Sequence of chain 1.A:
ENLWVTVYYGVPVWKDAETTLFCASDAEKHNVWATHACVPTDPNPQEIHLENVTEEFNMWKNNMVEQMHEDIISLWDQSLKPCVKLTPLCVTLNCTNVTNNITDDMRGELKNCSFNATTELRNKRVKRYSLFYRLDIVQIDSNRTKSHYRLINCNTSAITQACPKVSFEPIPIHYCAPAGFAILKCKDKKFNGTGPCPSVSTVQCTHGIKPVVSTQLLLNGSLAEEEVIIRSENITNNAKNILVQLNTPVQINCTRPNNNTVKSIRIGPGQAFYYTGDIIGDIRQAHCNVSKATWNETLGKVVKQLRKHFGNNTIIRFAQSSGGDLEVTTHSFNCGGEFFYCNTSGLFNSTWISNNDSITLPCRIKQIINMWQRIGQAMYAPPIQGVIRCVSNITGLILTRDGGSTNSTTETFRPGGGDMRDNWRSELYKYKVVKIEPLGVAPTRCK

The small molecule below binds the protein below.
Small molecule (SMILES): CC(=O)N[C@@H]1[C@@H](O)[C@H](O)[C@@H](CO)O[C@H]1O

Binding-site contacts:
Ligand atom C8 contacts residue ASN137 of chain 1.A at 3.4 Å.
Ligand atom C2 contacts residue ASN137 of chain 1.A at 3.9 Å.
Ligand atom C3 contacts residue ASN138 of chain 1.A at 3.9 Å.
Ligand atom N2 contacts residue ASN137 of chain 1.A at 2.9 Å (h-bond).
Ligand atom N2 contacts residue ASN138 of chain 1.A at 2.8 Å (h-bond).
Ligand atom C7 contacts residue ASN137 of chain 1.A at 3.6 Å.
Ligand atom O5 contacts residue ASN138 of chain 1.A at 2.5 Å (h-bond).
Ligand atom O7 contacts residue ASN138 of chain 1.A at 4.0 Å.
Ligand atom C2 contacts residue ASN138 of chain 1.A at 2.5 Å.
Ligand atom C8 contacts residue GLY318 of chain 1.A at 3.4 Å.
Ligand atom C1 contacts residue ASN137 of chain 1.A at 3.9 Å.
Ligand atom C7 contacts residue ASN138 of chain 1.A at 3.6 Å.
Ligand atom C8 contacts residue ASP319 of chain 1.A at 3.6 Å.
Ligand atom C4 contacts residue ASN138 of chain 1.A at 4.4 Å.
Ligand atom C5 contacts residue ASN138 of chain 1.A at 3.9 Å.
Ligand atom C1 contacts residue ASN138 of chain 1.A at 1.5 Å.